A protein and the small-molecule ligand that binds it are described below.
Small molecule (SMILES): C=C1/C(=C\C=C2/CCC[C@]3(C)[C@@H]([C@H](C)CCCC(C)(C)O)CC[C@@H]23)C[C@@H](O)[C@H](CCn2ncnn2)[C@@H]1O

Sequence of chain 1.A:
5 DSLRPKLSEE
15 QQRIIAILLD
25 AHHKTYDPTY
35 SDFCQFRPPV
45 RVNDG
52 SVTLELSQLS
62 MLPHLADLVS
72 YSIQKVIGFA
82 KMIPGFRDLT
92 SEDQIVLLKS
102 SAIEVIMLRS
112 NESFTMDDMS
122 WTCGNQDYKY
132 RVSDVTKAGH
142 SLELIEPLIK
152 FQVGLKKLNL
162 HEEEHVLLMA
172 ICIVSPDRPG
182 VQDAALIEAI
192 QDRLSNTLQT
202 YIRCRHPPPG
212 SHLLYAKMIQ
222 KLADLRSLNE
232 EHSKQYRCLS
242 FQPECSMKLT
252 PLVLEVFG

Binding-site contacts:
Ligand atom C24 contacts residue SER114 of chain 1.A at 3.4 Å.
Ligand atom C29 contacts residue ILE107 of chain 1.A at 3.7 Å (hydrophobic).
Ligand atom O32 contacts residue SER114 of chain 1.A at 2.7 Å (h-bond).
Ligand atom C33 contacts residue SER73 of chain 1.A at 3.3 Å.
Ligand atom C18 contacts residue HIS141 of chain 1.A at 3.6 Å.
Ligand atom C33 contacts residue TYR72 of chain 1.A at 3.7 Å (hydrophobic).
Ligand atom N35 contacts residue ASP31 of chain 1.A at 3.7 Å.
Ligand atom C22 contacts residue SER111 of chain 1.A at 3.5 Å.
Ligand atom C31 contacts residue SER73 of chain 1.A at 3.5 Å.
Ligand atom O32 contacts residue SER111 of chain 1.A at 3.3 Å.
Ligand atom C15 contacts residue HIS141 of chain 1.A at 3.4 Å.
Ligand atom C31 contacts residue LEU69 of chain 1.A at 3.4 Å (hydrophobic).
Ligand atom C36 contacts residue ASP31 of chain 1.A at 2.9 Å.
Ligand atom C13 contacts residue LEU145 of chain 1.A at 3.6 Å (hydrophobic).
Ligand atom C4 contacts residue TRP122 of chain 1.A at 3.4 Å (hydrophobic).
Ligand atom O30 contacts residue ARG110 of chain 1.A at 2.9 Å (salt-bridge).
Ligand atom C29 contacts residue SER73 of chain 1.A at 3.3 Å.
Ligand atom O32 contacts residue TYR30 of chain 1.A at 2.9 Å (h-bond).
Ligand atom O20 contacts residue HIS141 of chain 1.A at 2.8 Å (h-bond).
Ligand atom C18 contacts residue LEU63 of chain 1.A at 3.4 Å (hydrophobic).
Ligand atom O30 contacts residue SER73 of chain 1.A at 2.7 Å (h-bond).
Ligand atom C36 contacts residue TYR34 of chain 1.A at 3.7 Å (hydrophobic).
Ligand atom C36 contacts residue TYR30 of chain 1.A at 3.7 Å (hydrophobic).
Ligand atom O20 contacts residue HIS233 of chain 1.A at 2.7 Å (h-bond).
Ligand atom C21 contacts residue SER111 of chain 1.A at 3.4 Å.
Ligand atom C16 contacts residue HIS233 of chain 1.A at 3.5 Å.
Ligand atom C23 contacts residue SER111 of chain 1.A at 3.7 Å.
Ligand atom C31 contacts residue PHE37 of chain 1.A at 3.7 Å (hydrophobic).
Ligand atom N37 contacts residue TYR30 of chain 1.A at 3.4 Å.
Ligand atom C24 contacts residue CYS124 of chain 1.A at 3.6 Å (hydrophobic).
Ligand atom N35 contacts residue TYR34 of chain 1.A at 3.4 Å.
Ligand atom C27 contacts residue SER73 of chain 1.A at 3.7 Å.
Ligand atom C25 contacts residue SER114 of chain 1.A at 3.4 Å.
Ligand atom C17 contacts residue HIS233 of chain 1.A at 3.6 Å.
Ligand atom N34 contacts residue ARG110 of chain 1.A at 3.8 Å.
Ligand atom N37 contacts residue ASP31 of chain 1.A at 3.1 Å (salt-bridge).
Ligand atom C17 contacts residue HIS141 of chain 1.A at 3.6 Å.
Ligand atom N38 contacts residue ARG110 of chain 1.A at 3.0 Å (salt-bridge).
Ligand atom C10 contacts residue VAL70 of chain 1.A at 3.6 Å (hydrophobic).
Ligand atom C25 contacts residue TYR30 of chain 1.A at 3.7 Å (hydrophobic).